Binding-site contacts:
Ligand atom PB contacts residue MG1 of chain 1.P at 3.4 Å.
Ligand atom O2G contacts residue GLY501 of chain 1.F at 3.4 Å (h-bond).
Ligand atom C5 contacts residue LYS497 of chain 1.F at 3.0 Å.
Ligand atom O3A contacts residue LYS400 of chain 1.E at 2.6 Å (salt-bridge).
Ligand atom N9 contacts residue LYS497 of chain 1.F at 3.4 Å (salt-bridge).
Ligand atom N7 contacts residue TYR370 of chain 1.E at 3.1 Å.
Ligand atom O1B contacts residue ALA398 of chain 1.E at 2.9 Å (h-bond).
Ligand atom O1G contacts residue GLY501 of chain 1.F at 3.2 Å (h-bond).
Ligand atom O1B contacts residue GLY399 of chain 1.E at 3.4 Å (h-bond).
Ligand atom O3' contacts residue GLU502 of chain 1.F at 2.8 Å (salt-bridge).
Ligand atom O2' contacts residue GLU502 of chain 1.F at 2.8 Å (salt-bridge).
Ligand atom O2A contacts residue SER401 of chain 1.E at 2.8 Å (h-bond).
Ligand atom O3A contacts residue SER401 of chain 1.E at 3.2 Å (h-bond).
Ligand atom C2' contacts residue GLU502 of chain 1.F at 3.2 Å.
Ligand atom O1G contacts residue GLY500 of chain 1.F at 2.7 Å (h-bond).
Ligand atom N3B contacts residue MG1 of chain 1.P at 2.6 Å.
Ligand atom O2A contacts residue GLY399 of chain 1.E at 3.5 Å.
Ligand atom O2B contacts residue LYS400 of chain 1.E at 3.3 Å.
Ligand atom O2B contacts residue MG1 of chain 1.P at 3.3 Å.
Ligand atom C4 contacts residue LYS497 of chain 1.F at 3.0 Å.
Ligand atom O3A contacts residue GLY399 of chain 1.E at 3.2 Å (h-bond).
Ligand atom C3' contacts residue GLU502 of chain 1.F at 3.0 Å.
Ligand atom O2G contacts residue GLY397 of chain 1.E at 3.3 Å (h-bond).
Ligand atom C6 contacts residue TYR370 of chain 1.E at 3.2 Å (hydrophobic).
Ligand atom N3B contacts residue SER499 of chain 1.F at 3.2 Å.
Ligand atom O2A contacts residue LYS400 of chain 1.E at 3.5 Å (salt-bridge).
Ligand atom C5 contacts residue TYR370 of chain 1.E at 3.4 Å (hydrophobic).
Ligand atom O2G contacts residue SER499 of chain 1.F at 2.6 Å (h-bond).
Ligand atom O1G contacts residue GLN442 of chain 1.E at 2.7 Å (h-bond).
Ligand atom O1G contacts residue MG1 of chain 1.P at 3.1 Å.
Ligand atom O2A contacts residue THR402 of chain 1.E at 2.3 Å (h-bond).
Ligand atom O3G contacts residue HIS554 of chain 1.E at 3.4 Å.
Ligand atom N6 contacts residue TYR370 of chain 1.E at 3.2 Å.
Ligand atom O1B contacts residue GLY397 of chain 1.E at 2.6 Å (h-bond).
Ligand atom O3' contacts residue ARG374 of chain 1.E at 2.5 Å (salt-bridge).
Ligand atom O1A contacts residue MG1 of chain 1.P at 3.2 Å.
Ligand atom O1A contacts residue SER401 of chain 1.E at 3.3 Å.
Ligand atom O2G contacts residue SER396 of chain 1.E at 2.5 Å (h-bond).
Ligand atom N3 contacts residue LYS497 of chain 1.F at 3.4 Å (salt-bridge).
Ligand atom PG contacts residue MG1 of chain 1.P at 3.3 Å.

Sequence of chain 1.F:
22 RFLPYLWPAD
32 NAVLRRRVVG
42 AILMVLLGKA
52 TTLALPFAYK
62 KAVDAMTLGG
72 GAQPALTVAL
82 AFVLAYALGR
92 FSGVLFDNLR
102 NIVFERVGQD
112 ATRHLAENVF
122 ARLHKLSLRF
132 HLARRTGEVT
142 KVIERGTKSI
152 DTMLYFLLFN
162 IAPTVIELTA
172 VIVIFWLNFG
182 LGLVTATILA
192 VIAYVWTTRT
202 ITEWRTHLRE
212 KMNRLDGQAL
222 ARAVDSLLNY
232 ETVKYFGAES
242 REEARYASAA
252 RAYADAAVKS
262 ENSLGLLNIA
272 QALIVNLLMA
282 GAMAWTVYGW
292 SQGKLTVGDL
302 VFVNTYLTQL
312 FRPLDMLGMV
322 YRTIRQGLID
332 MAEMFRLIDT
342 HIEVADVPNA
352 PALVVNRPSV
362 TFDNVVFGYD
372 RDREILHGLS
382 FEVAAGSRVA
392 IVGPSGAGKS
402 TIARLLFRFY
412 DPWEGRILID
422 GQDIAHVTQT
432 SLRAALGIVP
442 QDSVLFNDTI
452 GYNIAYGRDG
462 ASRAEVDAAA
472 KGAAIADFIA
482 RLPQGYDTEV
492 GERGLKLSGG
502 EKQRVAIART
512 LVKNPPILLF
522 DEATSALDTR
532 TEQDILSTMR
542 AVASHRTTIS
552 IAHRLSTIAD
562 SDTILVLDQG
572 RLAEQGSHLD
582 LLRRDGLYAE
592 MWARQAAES

This protein binds this small molecule.
Small molecule (SMILES): Nc1ncnc2c1ncn2[C@@H]1O[C@H](CO[P](=O)(O)O[P](=O)(O)NP(=O)(O)O)[C@@H](O)[C@H]1O

Sequence of chain 1.E:
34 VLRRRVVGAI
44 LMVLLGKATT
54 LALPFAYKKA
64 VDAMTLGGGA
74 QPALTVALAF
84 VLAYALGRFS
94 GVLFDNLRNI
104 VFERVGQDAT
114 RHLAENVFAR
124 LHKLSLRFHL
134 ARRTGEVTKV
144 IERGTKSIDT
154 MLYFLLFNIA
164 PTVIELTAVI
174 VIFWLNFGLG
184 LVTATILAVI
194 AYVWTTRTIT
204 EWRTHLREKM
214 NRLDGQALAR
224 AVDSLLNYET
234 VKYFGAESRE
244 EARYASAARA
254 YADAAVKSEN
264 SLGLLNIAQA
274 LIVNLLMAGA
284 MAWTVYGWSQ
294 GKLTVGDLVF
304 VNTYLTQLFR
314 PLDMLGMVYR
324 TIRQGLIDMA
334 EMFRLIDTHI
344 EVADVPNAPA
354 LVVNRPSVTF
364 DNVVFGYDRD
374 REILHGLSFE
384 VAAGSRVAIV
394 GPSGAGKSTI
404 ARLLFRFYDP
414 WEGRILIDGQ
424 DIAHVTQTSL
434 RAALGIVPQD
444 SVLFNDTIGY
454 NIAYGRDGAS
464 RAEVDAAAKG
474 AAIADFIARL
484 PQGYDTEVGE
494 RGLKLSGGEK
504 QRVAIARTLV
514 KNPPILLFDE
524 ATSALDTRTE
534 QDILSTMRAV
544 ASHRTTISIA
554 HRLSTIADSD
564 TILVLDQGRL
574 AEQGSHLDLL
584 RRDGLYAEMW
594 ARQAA